Binding-site contacts:
Ligand atom O3 contacts residue ASP231 of chain 1.B at 2.5 Å (salt-bridge).
Ligand atom CO1 contacts residue GLY105 of chain 1.B at 3.8 Å.
Ligand atom CC contacts residue TYR149 of chain 1.B at 3.4 Å (hydrophobic).
Ligand atom O1 contacts residue ALA104 of chain 1.B at 3.5 Å.
Ligand atom CO2 contacts residue TYR149 of chain 1.B at 3.4 Å (hydrophobic).
Ligand atom CM1 contacts residue ASP231 of chain 1.B at 3.2 Å.
Ligand atom O2 contacts residue TYR149 of chain 1.B at 2.8 Å (h-bond).
Ligand atom O3 contacts residue PHE280 of chain 1.B at 3.6 Å.
Ligand atom CM2 contacts residue MSE281 of chain 1.B at 3.4 Å.
Ligand atom CZ contacts residue ALA204 of chain 1.B at 3.8 Å (hydrophobic).
Ligand atom CZ contacts residue MSE281 of chain 1.B at 3.6 Å.
Ligand atom C1 contacts residue TYR149 of chain 1.B at 3.5 Å (hydrophobic).
Ligand atom CO1 contacts residue PRO151 of chain 1.B at 3.8 Å (hydrophobic).
Ligand atom O2 contacts residue THR82 of chain 1.B at 2.8 Å (h-bond).
Ligand atom CV contacts residue GLY80 of chain 1.B at 3.4 Å.
Ligand atom CC contacts residue THR82 of chain 1.B at 3.5 Å.
Ligand atom O3 contacts residue PRO203 of chain 1.B at 3.6 Å.
Ligand atom CV contacts residue MSE281 of chain 1.B at 3.7 Å.
Ligand atom CC contacts residue GLY105 of chain 1.B at 3.8 Å.
Ligand atom OM contacts residue PRO203 of chain 1.B at 3.2 Å.
Ligand atom CV contacts residue THR22 of chain 1.B at 3.6 Å.
Ligand atom O1 contacts residue GLY105 of chain 1.B at 2.8 Å (h-bond).
Ligand atom OM contacts residue MSE281 of chain 1.B at 3.2 Å.
Ligand atom CO2 contacts residue GLY80 of chain 1.B at 3.6 Å.
Ligand atom OM contacts residue ALA204 of chain 1.B at 3.0 Å (h-bond).
Ligand atom O2 contacts residue ILE81 of chain 1.B at 3.0 Å.
Ligand atom O1 contacts residue PRO151 of chain 1.B at 3.5 Å.
Ligand atom CM1 contacts residue LEU123 of chain 1.B at 3.8 Å (hydrophobic).
Ligand atom CM1 contacts residue PHE121 of chain 1.B at 3.6 Å (hydrophobic).
Ligand atom CC contacts residue PRO151 of chain 1.B at 3.5 Å (hydrophobic).
Ligand atom CO1 contacts residue LEU123 of chain 1.B at 3.8 Å (hydrophobic).
Ligand atom CM1 contacts residue PHE201 of chain 1.B at 3.8 Å (hydrophobic).
Ligand atom O3 contacts residue MSE281 of chain 1.B at 3.7 Å.
Ligand atom CV contacts residue PRO203 of chain 1.B at 3.6 Å (hydrophobic).
Ligand atom O3 contacts residue ALA204 of chain 1.B at 3.0 Å (h-bond).
Ligand atom O1 contacts residue THR82 of chain 1.B at 2.6 Å (h-bond).
Ligand atom CM2 contacts residue PRO203 of chain 1.B at 3.6 Å (hydrophobic).
Ligand atom CZ contacts residue ASP231 of chain 1.B at 3.2 Å.
Ligand atom O2 contacts residue PRO151 of chain 1.B at 3.8 Å.
Ligand atom CV contacts residue GLN19 of chain 1.B at 3.6 Å.

Sequence of chain 1.B:
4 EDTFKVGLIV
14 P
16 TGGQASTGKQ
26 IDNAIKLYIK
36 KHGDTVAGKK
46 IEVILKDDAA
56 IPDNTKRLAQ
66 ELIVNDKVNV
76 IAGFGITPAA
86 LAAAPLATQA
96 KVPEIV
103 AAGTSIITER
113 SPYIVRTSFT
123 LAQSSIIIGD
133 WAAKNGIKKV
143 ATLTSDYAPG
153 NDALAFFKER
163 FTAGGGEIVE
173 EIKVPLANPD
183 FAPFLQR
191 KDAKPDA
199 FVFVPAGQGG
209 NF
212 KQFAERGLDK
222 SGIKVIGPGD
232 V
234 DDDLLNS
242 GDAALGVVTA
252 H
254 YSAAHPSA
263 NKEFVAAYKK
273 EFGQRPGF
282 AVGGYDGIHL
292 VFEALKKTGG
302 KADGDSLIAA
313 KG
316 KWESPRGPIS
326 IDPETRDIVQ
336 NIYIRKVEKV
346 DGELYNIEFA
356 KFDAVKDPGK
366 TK

A small-molecule ligand and the protein it binds are described below.
Small molecule (SMILES): COc1cc(C(=O)[O-])ccc1O